Binding-site contacts:
Ligand atom C24 contacts residue TYR63 of chain 1.G at 3.4 Å (hydrophobic).
Ligand atom C18 contacts residue TYR63 of chain 1.G at 3.6 Å (hydrophobic).
Ligand atom C16 contacts residue HIS61 of chain 1.G at 4.0 Å.
Ligand atom C22 contacts residue LEU115 of chain 1.G at 3.8 Å (hydrophobic).
Ligand atom BR1 contacts residue LEU24 of chain 1.G at 3.5 Å.
Ligand atom N15 contacts residue TYR63 of chain 1.G at 2.8 Å (h-bond).
Ligand atom C3 contacts residue ILE29 of chain 1.G at 4.0 Å (hydrophobic).
Ligand atom C7 contacts residue GLU27 of chain 1.G at 3.5 Å.
Ligand atom BR1 contacts residue PHE50 of chain 1.F at 3.7 Å.
Ligand atom C22 contacts residue VAL93 of chain 1.G at 3.9 Å (hydrophobic).
Ligand atom C20 contacts residue TYR83 of chain 1.F at 3.8 Å (hydrophobic).
Ligand atom C23 contacts residue VAL93 of chain 1.G at 3.6 Å (hydrophobic).
Ligand atom C14 contacts residue TYR63 of chain 1.G at 3.6 Å (hydrophobic).
Ligand atom C2 contacts residue SER53 of chain 1.F at 3.9 Å.
Ligand atom C16 contacts residue TRP91 of chain 1.G at 3.7 Å (hydrophobic).
Ligand atom C6 contacts residue SER53 of chain 1.F at 3.3 Å.
Ligand atom C19 contacts residue TYR63 of chain 1.G at 3.9 Å (hydrophobic).
Ligand atom C2 contacts residue GLU27 of chain 1.G at 3.7 Å.
Ligand atom F25 contacts residue TYR63 of chain 1.G at 3.8 Å.
Ligand atom C21 contacts residue LEU115 of chain 1.G at 3.9 Å (hydrophobic).
Ligand atom C17 contacts residue HIS61 of chain 1.G at 3.9 Å.
Ligand atom C17 contacts residue TYR63 of chain 1.G at 3.4 Å (hydrophobic).
Ligand atom C16 contacts residue TYR63 of chain 1.G at 3.3 Å (hydrophobic).
Ligand atom F25 contacts residue ILE45 of chain 1.F at 3.7 Å.
Ligand atom C6 contacts residue GLU27 of chain 1.G at 3.6 Å.
Ligand atom F26 contacts residue TYR83 of chain 1.F at 3.3 Å.
Ligand atom C13 contacts residue LEU49 of chain 1.F at 4.0 Å (hydrophobic).
Ligand atom C7 contacts residue SER53 of chain 1.F at 3.3 Å.
Ligand atom C3 contacts residue LEU49 of chain 1.F at 4.0 Å (hydrophobic).
Ligand atom C22 contacts residue THR80 of chain 1.F at 3.5 Å.
Ligand atom F25 contacts residue VAL93 of chain 1.G at 3.1 Å.
Ligand atom N12 contacts residue TYR63 of chain 1.G at 3.8 Å.
Ligand atom F26 contacts residue THR80 of chain 1.F at 3.5 Å.
Ligand atom C14 contacts residue TYR83 of chain 1.F at 3.8 Å (hydrophobic).
Ligand atom C13 contacts residue TYR63 of chain 1.G at 3.4 Å (hydrophobic).
Ligand atom F26 contacts residue LEU115 of chain 1.G at 3.9 Å.
Ligand atom O11 contacts residue ILE29 of chain 1.G at 3.7 Å.
Ligand atom BR1 contacts residue ARG23 of chain 1.G at 4.0 Å.
Ligand atom C4 contacts residue ILE29 of chain 1.G at 4.0 Å (hydrophobic).
Ligand atom C18 contacts residue TRP91 of chain 1.G at 3.6 Å (hydrophobic).

The protein below binds the small molecule below.
Small molecule (SMILES): O=C(NCc1ccc(Br)cc1)N1CCN(Cc2cc(F)cc(F)c2)CC1

Sequence of chain 1.F:
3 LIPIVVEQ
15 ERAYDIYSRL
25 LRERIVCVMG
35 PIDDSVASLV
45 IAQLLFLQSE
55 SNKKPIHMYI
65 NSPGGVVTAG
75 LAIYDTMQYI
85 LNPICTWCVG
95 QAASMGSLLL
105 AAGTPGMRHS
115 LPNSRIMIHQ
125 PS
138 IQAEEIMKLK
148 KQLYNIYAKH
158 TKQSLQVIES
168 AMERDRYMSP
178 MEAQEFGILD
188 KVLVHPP

Sequence of chain 1.G:
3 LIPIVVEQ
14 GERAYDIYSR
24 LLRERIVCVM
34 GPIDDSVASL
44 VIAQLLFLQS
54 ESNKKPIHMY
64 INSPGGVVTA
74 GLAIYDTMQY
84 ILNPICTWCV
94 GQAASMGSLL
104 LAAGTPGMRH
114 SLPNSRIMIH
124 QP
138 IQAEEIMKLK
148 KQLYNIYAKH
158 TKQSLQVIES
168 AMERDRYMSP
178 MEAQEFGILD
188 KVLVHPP